Binding-site contacts:
Ligand atom C7 contacts residue ASN207 of chain 1.A at 3.6 Å.
Ligand atom C4 contacts residue ASN207 of chain 1.A at 4.3 Å.
Ligand atom C5 contacts residue TRP261 of chain 1.A at 4.1 Å (hydrophobic).
Ligand atom C5 contacts residue ASN207 of chain 1.A at 3.7 Å.
Ligand atom O5 contacts residue TRP261 of chain 1.A at 4.0 Å.
Ligand atom C1 contacts residue TRP261 of chain 1.A at 4.1 Å (hydrophobic).
Ligand atom C1 contacts residue ASN207 of chain 1.A at 1.4 Å.
Ligand atom C8 contacts residue ARG203 of chain 1.A at 4.4 Å.
Ligand atom O7 contacts residue ASN207 of chain 1.A at 3.7 Å.
Ligand atom C2 contacts residue ASN207 of chain 1.A at 2.5 Å.
Ligand atom O5 contacts residue ASN207 of chain 1.A at 2.4 Å (h-bond).
Ligand atom C3 contacts residue ASN207 of chain 1.A at 3.8 Å.
Ligand atom N2 contacts residue ASN207 of chain 1.A at 3.0 Å (h-bond).
Ligand atom O6 contacts residue TRP261 of chain 1.A at 4.1 Å.

A small-molecule ligand and the protein it binds are described below.
Small molecule (SMILES): CC(=O)N[C@@H]1[C@@H](O)[C@H](O)[C@@H](CO)O[C@H]1O

Sequence of chain 1.A:
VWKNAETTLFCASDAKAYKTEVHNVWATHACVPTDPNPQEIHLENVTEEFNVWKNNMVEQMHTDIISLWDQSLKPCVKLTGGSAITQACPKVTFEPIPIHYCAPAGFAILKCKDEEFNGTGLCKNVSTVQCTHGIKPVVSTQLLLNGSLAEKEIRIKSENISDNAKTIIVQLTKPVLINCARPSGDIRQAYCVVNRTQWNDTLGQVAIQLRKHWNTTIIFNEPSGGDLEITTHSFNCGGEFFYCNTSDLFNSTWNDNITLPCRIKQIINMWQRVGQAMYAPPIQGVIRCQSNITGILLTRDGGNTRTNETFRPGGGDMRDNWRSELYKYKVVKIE